Binding-site contacts:
Ligand atom ND2 contacts residue HIS356 of chain 1.F at 2.8 Å (h-bond).
Ligand atom C contacts residue PHE297 of chain 1.F at 3.4 Å (hydrophobic).
Ligand atom CG contacts residue ASN352 of chain 1.F at 3.2 Å.
Ligand atom NH2 contacts residue GLU276 of chain 1.F at 2.3 Å (salt-bridge).
Ligand atom CG contacts residue TRP476 of chain 1.F at 3.6 Å (hydrophobic).
Ligand atom NH2 contacts residue GLU273 of chain 1.F at 2.6 Å (salt-bridge).
Ligand atom OD1 contacts residue GLN389 of chain 1.F at 2.8 Å (h-bond).
Ligand atom CZ contacts residue GLU276 of chain 1.F at 2.7 Å.
Ligand atom C contacts residue GLU298 of chain 1.F at 3.0 Å.
Ligand atom N contacts residue GLU298 of chain 1.F at 2.1 Å (salt-bridge).
Ligand atom NE contacts residue GLU276 of chain 1.F at 2.5 Å (salt-bridge).
Ligand atom CD2 contacts residue HIS487 of chain 1.F at 3.2 Å.
Ligand atom CE2 contacts residue PHE216 of chain 1.F at 3.4 Å (hydrophobic).
Ligand atom CD1 contacts residue HIS494 of chain 1.F at 3.5 Å.
Ligand atom CG contacts residue HIS356 of chain 1.F at 3.3 Å.
Ligand atom NH1 contacts residue GLY498 of chain 1.F at 2.9 Å.
Ligand atom C contacts residue THR294 of chain 1.F at 3.5 Å.
Ligand atom CZ contacts residue PHE216 of chain 1.F at 3.6 Å (hydrophobic).
Ligand atom O contacts residue HIS487 of chain 1.F at 3.2 Å.
Ligand atom NH1 contacts residue HIS494 of chain 1.F at 3.1 Å (h-bond).
Ligand atom NH1 contacts residue VAL374 of chain 1.F at 3.4 Å.
Ligand atom CA contacts residue GLU298 of chain 1.F at 3.1 Å.
Ligand atom CZ contacts residue HIS494 of chain 1.F at 3.6 Å.
Ligand atom CD2 contacts residue PHE216 of chain 1.F at 3.2 Å (hydrophobic).
Ligand atom CB contacts residue HIS356 of chain 1.F at 3.4 Å.
Ligand atom OD1 contacts residue ASN352 of chain 1.F at 2.3 Å (h-bond).
Ligand atom CZ contacts residue VAL374 of chain 1.F at 3.5 Å (hydrophobic).
Ligand atom N contacts residue PHE297 of chain 1.F at 3.2 Å.
Ligand atom NH1 contacts residue GLU273 of chain 1.F at 2.7 Å (salt-bridge).
Ligand atom CZ contacts residue GLY498 of chain 1.F at 3.4 Å.
Ligand atom O contacts residue GLN491 of chain 1.F at 3.1 Å (h-bond).
Ligand atom NE contacts residue HIS494 of chain 1.F at 3.5 Å (h-bond).
Ligand atom CZ contacts residue GLU273 of chain 1.F at 3.3 Å.
Ligand atom CE2 contacts residue MET277 of chain 1.F at 3.6 Å (hydrophobic).
Ligand atom O contacts residue HIS494 of chain 1.F at 3.2 Å (h-bond).
Ligand atom O contacts residue THR294 of chain 1.F at 3.2 Å (h-bond).
Ligand atom NH2 contacts residue TYR502 of chain 1.F at 2.9 Å (h-bond).
Ligand atom O contacts residue ARG473 of chain 1.F at 3.1 Å.
Ligand atom N contacts residue THR294 of chain 1.F at 3.5 Å (h-bond).
Ligand atom CD contacts residue TRP476 of chain 1.F at 3.6 Å (hydrophobic).

Sequence of chain 1.F:
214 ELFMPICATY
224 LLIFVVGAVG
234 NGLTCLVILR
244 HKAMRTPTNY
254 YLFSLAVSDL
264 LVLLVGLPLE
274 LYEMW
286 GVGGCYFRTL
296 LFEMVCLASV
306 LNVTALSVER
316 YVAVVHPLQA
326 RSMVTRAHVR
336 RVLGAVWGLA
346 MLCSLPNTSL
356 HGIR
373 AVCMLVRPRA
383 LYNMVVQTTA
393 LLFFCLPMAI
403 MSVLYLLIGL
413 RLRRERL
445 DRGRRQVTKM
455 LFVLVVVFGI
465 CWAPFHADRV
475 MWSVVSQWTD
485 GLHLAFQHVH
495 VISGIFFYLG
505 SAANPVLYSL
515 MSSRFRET

This protein binds this small molecule.
Small molecule (SMILES): CC(C)C[C@H](NC(=O)[C@@H](N)Cc1ccccc1)C(=O)N[C@@H](Cc1ccccc1)C(=O)N[C@@H](CCCNC(N)=[NH2+])C(=O)N1CCC[C@H]1C(=O)N[C@@H](CCCNC(N)=[NH2+])C(=O)N[C@@H](CC(N)=O)C(N)=O